Sequence of chain 1.B:
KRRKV

This small molecule binds to this protein.
Small molecule (SMILES): COC[C@@]1(O)CC[C@@H]2/C1=C\[C@@]1(C)CCC(C(C)C)=C1[C@@H](O)[C@H](O)[C@@H]2C

Sequence of chain 1.A:
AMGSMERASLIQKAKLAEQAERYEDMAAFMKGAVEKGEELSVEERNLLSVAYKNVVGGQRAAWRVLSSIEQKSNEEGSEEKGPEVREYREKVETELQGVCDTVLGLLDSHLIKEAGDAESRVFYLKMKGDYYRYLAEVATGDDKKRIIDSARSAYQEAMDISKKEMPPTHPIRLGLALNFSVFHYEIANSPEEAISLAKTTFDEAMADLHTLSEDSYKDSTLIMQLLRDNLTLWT

Binding-site contacts:
Ligand atom CAK contacts residue LYS126 of chain 1.A at 3.9 Å.
Ligand atom CAG contacts residue ASN46 of chain 1.A at 4.5 Å.
Ligand atom CAD contacts residue SER49 of chain 1.A at 4.1 Å.
Ligand atom CAH contacts residue PRO171 of chain 1.A at 4.2 Å (hydrophobic).
Ligand atom CAP contacts residue LYS126 of chain 1.A at 3.8 Å.
Ligand atom CAI contacts residue PRO171 of chain 1.A at 3.5 Å (hydrophobic).
Ligand atom OAT contacts residue LYS126 of chain 1.A at 3.0 Å (salt-bridge).
Ligand atom CAY contacts residue MET127 of chain 1.A at 3.4 Å (hydrophobic).
Ligand atom CAB contacts residue ILE223 of chain 1.A at 4.4 Å (hydrophobic).
Ligand atom CAQ contacts residue ASN46 of chain 1.A at 3.6 Å.
Ligand atom CAJ contacts residue ILE172 of chain 1.A at 4.1 Å (hydrophobic).
Ligand atom CAO contacts residue ASN46 of chain 1.A at 3.6 Å.
Ligand atom CAX contacts residue LEU222 of chain 1.A at 4.0 Å (hydrophobic).
Ligand atom OAU contacts residue LYS126 of chain 1.A at 2.9 Å (salt-bridge).
Ligand atom CAQ contacts residue PHE123 of chain 1.A at 3.8 Å (hydrophobic).
Ligand atom CAO contacts residue VAL50 of chain 1.A at 3.9 Å (hydrophobic).
Ligand atom CAI contacts residue GLY175 of chain 1.A at 4.3 Å.
Ligand atom OAU contacts residue PHE123 of chain 1.A at 4.1 Å.
Ligand atom CAO contacts residue SER49 of chain 1.A at 3.8 Å.
Ligand atom CAJ contacts residue LYS126 of chain 1.A at 3.9 Å.
Ligand atom CAI contacts residue ILE172 of chain 1.A at 4.1 Å (hydrophobic).
Ligand atom OAR contacts residue PRO171 of chain 1.A at 4.0 Å.
Ligand atom CAA contacts residue ILE172 of chain 1.A at 4.4 Å (hydrophobic).
Ligand atom CAX contacts residue ILE223 of chain 1.A at 3.8 Å (hydrophobic).
Ligand atom CAX contacts residue VAL6 of chain 1.B at 4.0 Å (hydrophobic).
Ligand atom CAY contacts residue PHE123 of chain 1.A at 3.5 Å (hydrophobic).
Ligand atom CAL contacts residue VAL50 of chain 1.A at 4.1 Å (hydrophobic).
Ligand atom CAI contacts residue ILE223 of chain 1.A at 4.0 Å (hydrophobic).
Ligand atom CAD contacts residue VAL6 of chain 1.B at 4.2 Å (hydrophobic).
Ligand atom CAQ contacts residue ILE172 of chain 1.A at 3.9 Å (hydrophobic).
Ligand atom CAJ contacts residue PRO171 of chain 1.A at 4.3 Å (hydrophobic).
Ligand atom CAC contacts residue VAL6 of chain 1.B at 4.4 Å (hydrophobic).
Ligand atom CAP contacts residue PHE123 of chain 1.A at 3.6 Å (hydrophobic).
Ligand atom CAM contacts residue VAL6 of chain 1.B at 4.0 Å (hydrophobic).
Ligand atom CAK contacts residue VAL6 of chain 1.B at 4.0 Å (hydrophobic).
Ligand atom CAI contacts residue VAL6 of chain 1.B at 4.4 Å (hydrophobic).
Ligand atom CAY contacts residue LYS126 of chain 1.A at 3.6 Å.
Ligand atom OAT contacts residue VAL6 of chain 1.B at 2.9 Å (h-bond).
Ligand atom CAA contacts residue PRO171 of chain 1.A at 4.2 Å (hydrophobic).
Ligand atom CAP contacts residue SER49 of chain 1.A at 4.2 Å.